A protein and the small-molecule ligand that binds it are described below.
Small molecule (SMILES): CNC(=O)[C@H](Cc1c[nH]c2ccccc12)NC(=O)[C@@H](CC(=O)NO)CC(C)C

Binding-site contacts:
Ligand atom CAD contacts residue HIS143 of chain 1.B at 3.8 Å.
Ligand atom OAG contacts residue HIS147 of chain 1.B at 3.0 Å (h-bond).
Ligand atom NAF contacts residue HIS143 of chain 1.B at 3.8 Å.
Ligand atom CAI contacts residue ARG168 of chain 1.B at 3.5 Å.
Ligand atom CAB contacts residue PRO169 of chain 1.B at 3.6 Å (hydrophobic).
Ligand atom CAI contacts residue ILE171 of chain 1.B at 3.5 Å (hydrophobic).
Ligand atom CAD contacts residue GLY110 of chain 1.B at 3.8 Å.
Ligand atom CAK contacts residue ILE109 of chain 1.B at 3.9 Å (hydrophobic).
Ligand atom OAE contacts residue ZN1 of chain 1.J at 2.1 Å.
Ligand atom OAE contacts residue HIS153 of chain 1.B at 2.9 Å (h-bond).
Ligand atom OAG contacts residue ZN1 of chain 1.J at 2.3 Å.
Ligand atom CAO contacts residue PRO169 of chain 1.B at 3.9 Å (hydrophobic).
Ligand atom CAI contacts residue PRO169 of chain 1.B at 3.8 Å (hydrophobic).
Ligand atom CBA contacts residue TYR130 of chain 1.B at 3.7 Å (hydrophobic).
Ligand atom CAS contacts residue ARG107 of chain 1.B at 3.7 Å.
Ligand atom OAZ contacts residue ILE171 of chain 1.B at 2.9 Å (h-bond).
Ligand atom OAG contacts residue GLU144 of chain 1.B at 2.6 Å (salt-bridge).
Ligand atom OAE contacts residue HIS147 of chain 1.B at 3.9 Å.
Ligand atom NAF contacts residue GLY110 of chain 1.B at 3.1 Å (h-bond).
Ligand atom CAI contacts residue GLU170 of chain 1.B at 3.5 Å.
Ligand atom CAI contacts residue HIS143 of chain 1.B at 3.7 Å.
Ligand atom OAZ contacts residue GLU170 of chain 1.B at 3.2 Å.
Ligand atom NAM contacts residue PRO169 of chain 1.B at 3.3 Å (h-bond).
Ligand atom NAF contacts residue GLU144 of chain 1.B at 3.1 Å (salt-bridge).
Ligand atom CAH contacts residue ILE109 of chain 1.B at 3.9 Å (hydrophobic).
Ligand atom CAV contacts residue ARG107 of chain 1.B at 3.5 Å.
Ligand atom CAT contacts residue PRO169 of chain 1.B at 3.6 Å (hydrophobic).
Ligand atom CAO contacts residue GLU170 of chain 1.B at 3.9 Å.
Ligand atom OAL contacts residue ILE109 of chain 1.B at 2.8 Å (h-bond).
Ligand atom CAA contacts residue GLU144 of chain 1.B at 3.8 Å.
Ligand atom CAC contacts residue VAL108 of chain 1.B at 3.9 Å (hydrophobic).
Ligand atom OAG contacts residue HIS143 of chain 1.B at 3.4 Å (h-bond).
Ligand atom CAJ contacts residue ILE109 of chain 1.B at 3.9 Å (hydrophobic).
Ligand atom OAL contacts residue VAL108 of chain 1.B at 3.4 Å.
Ligand atom CAX contacts residue ARG107 of chain 1.B at 3.0 Å.
Ligand atom NAF contacts residue ZN1 of chain 1.J at 2.9 Å.
Ligand atom OAE contacts residue HIS143 of chain 1.B at 3.5 Å (h-bond).
Ligand atom CAC contacts residue GLY110 of chain 1.B at 3.5 Å.
Ligand atom NAF contacts residue LEU111 of chain 1.B at 3.9 Å.
Ligand atom CAD contacts residue ZN1 of chain 1.J at 2.7 Å.

Sequence of chain 1.B:
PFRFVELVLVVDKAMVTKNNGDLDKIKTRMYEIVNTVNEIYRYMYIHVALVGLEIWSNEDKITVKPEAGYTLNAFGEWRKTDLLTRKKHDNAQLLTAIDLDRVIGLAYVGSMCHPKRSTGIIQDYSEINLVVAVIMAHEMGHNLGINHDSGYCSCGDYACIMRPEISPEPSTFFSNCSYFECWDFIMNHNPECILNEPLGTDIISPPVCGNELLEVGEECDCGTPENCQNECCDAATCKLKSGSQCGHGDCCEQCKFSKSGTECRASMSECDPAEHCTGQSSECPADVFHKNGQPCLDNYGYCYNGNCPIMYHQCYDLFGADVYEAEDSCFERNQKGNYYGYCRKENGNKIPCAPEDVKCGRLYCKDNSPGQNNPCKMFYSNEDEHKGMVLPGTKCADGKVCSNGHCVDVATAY